Sequence of chain 2.C:
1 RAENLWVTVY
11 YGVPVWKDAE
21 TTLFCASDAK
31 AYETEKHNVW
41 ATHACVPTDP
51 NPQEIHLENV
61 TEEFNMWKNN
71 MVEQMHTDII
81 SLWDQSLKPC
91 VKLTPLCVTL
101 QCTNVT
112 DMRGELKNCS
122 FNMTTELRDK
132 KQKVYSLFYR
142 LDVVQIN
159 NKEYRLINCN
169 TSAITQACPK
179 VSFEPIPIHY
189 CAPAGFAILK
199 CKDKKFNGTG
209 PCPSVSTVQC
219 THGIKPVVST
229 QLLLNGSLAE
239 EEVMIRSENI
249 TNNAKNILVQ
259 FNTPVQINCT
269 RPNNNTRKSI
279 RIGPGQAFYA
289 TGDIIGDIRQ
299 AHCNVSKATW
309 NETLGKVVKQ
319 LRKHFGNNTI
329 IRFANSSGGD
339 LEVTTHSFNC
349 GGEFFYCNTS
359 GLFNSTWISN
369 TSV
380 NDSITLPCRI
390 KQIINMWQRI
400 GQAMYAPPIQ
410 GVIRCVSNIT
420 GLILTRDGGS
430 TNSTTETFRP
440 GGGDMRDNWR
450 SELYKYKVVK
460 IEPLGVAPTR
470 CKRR

Binding-site contacts:
Ligand atom C5 contacts residue ASN417 of chain 2.C at 3.7 Å.
Ligand atom O5 contacts residue ASN417 of chain 2.C at 2.4 Å (h-bond).
Ligand atom C7 contacts residue ASN233 of chain 2.C at 4.2 Å.
Ligand atom C8 contacts residue NAG1 of chain 2.N at 3.2 Å.
Ligand atom C7 contacts residue ASN417 of chain 2.C at 4.0 Å.
Ligand atom O6 contacts residue PRO262 of chain 2.C at 4.2 Å.
Ligand atom C1 contacts residue ASN417 of chain 2.C at 1.4 Å.
Ligand atom C6 contacts residue PRO262 of chain 2.C at 4.3 Å (hydrophobic).
Ligand atom O7 contacts residue LYS223 of chain 2.C at 4.2 Å.
Ligand atom C5 contacts residue PRO262 of chain 2.C at 4.4 Å (hydrophobic).
Ligand atom C4 contacts residue ASN417 of chain 2.C at 4.2 Å.
Ligand atom O5 contacts residue PRO262 of chain 2.C at 3.6 Å.
Ligand atom C3 contacts residue ASN417 of chain 2.C at 3.8 Å.
Ligand atom N2 contacts residue ASN233 of chain 2.C at 4.5 Å.
Ligand atom C8 contacts residue LYS223 of chain 2.C at 4.2 Å.
Ligand atom C1 contacts residue PRO262 of chain 2.C at 4.2 Å (hydrophobic).
Ligand atom N2 contacts residue ASN417 of chain 2.C at 2.8 Å (h-bond).
Ligand atom O6 contacts residue LEU236 of chain 2.C at 3.9 Å.
Ligand atom C8 contacts residue ASN233 of chain 2.C at 3.2 Å.
Ligand atom C8 contacts residue ASN417 of chain 2.C at 4.4 Å.
Ligand atom C2 contacts residue ASN417 of chain 2.C at 2.4 Å.

The small molecule below binds the protein below.
Small molecule (SMILES): CC(=O)N[C@H]1[C@H](O[C@H]2[C@H](O)[C@@H](NC(C)=O)CO[C@@H]2CO)O[C@H](CO)[C@@H](O)[C@@H]1O